Sequence of chain 1.I:
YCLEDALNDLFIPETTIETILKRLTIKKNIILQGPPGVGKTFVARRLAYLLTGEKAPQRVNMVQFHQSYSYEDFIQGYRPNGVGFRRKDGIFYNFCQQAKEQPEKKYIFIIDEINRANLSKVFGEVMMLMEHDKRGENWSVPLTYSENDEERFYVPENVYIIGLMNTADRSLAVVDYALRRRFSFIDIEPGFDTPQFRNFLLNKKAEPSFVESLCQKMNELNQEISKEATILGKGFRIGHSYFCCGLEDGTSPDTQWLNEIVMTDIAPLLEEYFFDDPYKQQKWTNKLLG

Binding-site contacts:
Ligand atom PB contacts residue MG1 of chain 1.Y at 3.0 Å.
Ligand atom O3' contacts residue ASP139 of chain 1.I at 2.9 Å (salt-bridge).
Ligand atom O3A contacts residue GLY45 of chain 1.H at 3.4 Å (h-bond).
Ligand atom O2G contacts residue PRO42 of chain 1.H at 3.3 Å.
Ligand atom C6 contacts residue PHE17 of chain 1.H at 3.4 Å (hydrophobic).
Ligand atom O2A contacts residue PHE48 of chain 1.H at 2.7 Å (h-bond).
Ligand atom C8 contacts residue GLY45 of chain 1.H at 3.3 Å.
Ligand atom O3G contacts residue MG1 of chain 1.Y at 2.0 Å.
Ligand atom C4 contacts residue PHE48 of chain 1.H at 3.5 Å (hydrophobic).
Ligand atom O2G contacts residue LYS46 of chain 1.H at 2.5 Å (salt-bridge).
Ligand atom N3 contacts residue PHE48 of chain 1.H at 3.4 Å.
Ligand atom O1B contacts residue THR47 of chain 1.H at 2.3 Å (h-bond).
Ligand atom N2 contacts residue ASP15 of chain 1.H at 3.1 Å (salt-bridge).
Ligand atom N7 contacts residue HIS246 of chain 1.H at 2.6 Å (h-bond).
Ligand atom O1G contacts residue PRO42 of chain 1.H at 3.0 Å.
Ligand atom N3B contacts residue ARG187 of chain 1.I at 3.3 Å (salt-bridge).
Ligand atom O1B contacts residue MG1 of chain 1.Y at 2.0 Å.
Ligand atom O2B contacts residue LYS46 of chain 1.H at 2.3 Å (salt-bridge).
Ligand atom O1A contacts residue MG1 of chain 1.Y at 3.5 Å.
Ligand atom C8 contacts residue HIS246 of chain 1.H at 3.3 Å.
Ligand atom C3' contacts residue ASP139 of chain 1.I at 3.1 Å.
Ligand atom O2A contacts residue THR47 of chain 1.H at 2.7 Å (h-bond).
Ligand atom O3G contacts residue GLU119 of chain 1.H at 3.4 Å (salt-bridge).
Ligand atom C5 contacts residue HIS246 of chain 1.H at 3.4 Å.
Ligand atom O2' contacts residue PHE48 of chain 1.H at 3.2 Å.
Ligand atom C1' contacts residue SER247 of chain 1.H at 3.2 Å.
Ligand atom C4' contacts residue SER247 of chain 1.H at 2.8 Å.
Ligand atom O1A contacts residue LYS140 of chain 1.I at 3.3 Å (salt-bridge).
Ligand atom O1G contacts residue ARG188 of chain 1.I at 2.6 Å (salt-bridge).
Ligand atom O3G contacts residue ARG188 of chain 1.I at 3.4 Å (salt-bridge).
Ligand atom O3A contacts residue GLY43 of chain 1.H at 3.4 Å (h-bond).
Ligand atom O2A contacts residue LYS46 of chain 1.H at 3.1 Å (salt-bridge).
Ligand atom N3B contacts residue MG1 of chain 1.Y at 2.9 Å.
Ligand atom N1 contacts residue PHE17 of chain 1.H at 3.3 Å.
Ligand atom O1A contacts residue THR47 of chain 1.H at 3.4 Å.
Ligand atom O2A contacts residue GLY45 of chain 1.H at 2.9 Å.
Ligand atom O4' contacts residue SER247 of chain 1.H at 2.3 Å (h-bond).
Ligand atom O6 contacts residue PHE17 of chain 1.H at 3.0 Å (h-bond).
Ligand atom PG contacts residue MG1 of chain 1.Y at 3.0 Å.
Ligand atom C5' contacts residue ARG187 of chain 1.I at 3.5 Å.

Sequence of chain 1.H:
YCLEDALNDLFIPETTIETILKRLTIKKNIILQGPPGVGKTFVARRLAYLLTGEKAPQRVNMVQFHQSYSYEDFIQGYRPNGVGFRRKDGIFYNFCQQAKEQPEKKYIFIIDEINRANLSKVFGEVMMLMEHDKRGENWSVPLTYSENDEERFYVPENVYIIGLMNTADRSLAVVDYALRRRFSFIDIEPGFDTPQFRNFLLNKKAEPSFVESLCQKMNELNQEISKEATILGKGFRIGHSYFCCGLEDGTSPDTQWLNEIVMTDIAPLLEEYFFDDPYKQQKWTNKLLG

A protein and the small-molecule ligand that binds it are described below.
Small molecule (SMILES): Nc1nc2c(ncn2[C@@H]2O[C@H](CO[P](=O)(O)O[P](=O)(O)NP(=O)(O)O)[C@@H](O)[C@H]2O)c(=O)[nH]1